Sequence of chain 1.A:
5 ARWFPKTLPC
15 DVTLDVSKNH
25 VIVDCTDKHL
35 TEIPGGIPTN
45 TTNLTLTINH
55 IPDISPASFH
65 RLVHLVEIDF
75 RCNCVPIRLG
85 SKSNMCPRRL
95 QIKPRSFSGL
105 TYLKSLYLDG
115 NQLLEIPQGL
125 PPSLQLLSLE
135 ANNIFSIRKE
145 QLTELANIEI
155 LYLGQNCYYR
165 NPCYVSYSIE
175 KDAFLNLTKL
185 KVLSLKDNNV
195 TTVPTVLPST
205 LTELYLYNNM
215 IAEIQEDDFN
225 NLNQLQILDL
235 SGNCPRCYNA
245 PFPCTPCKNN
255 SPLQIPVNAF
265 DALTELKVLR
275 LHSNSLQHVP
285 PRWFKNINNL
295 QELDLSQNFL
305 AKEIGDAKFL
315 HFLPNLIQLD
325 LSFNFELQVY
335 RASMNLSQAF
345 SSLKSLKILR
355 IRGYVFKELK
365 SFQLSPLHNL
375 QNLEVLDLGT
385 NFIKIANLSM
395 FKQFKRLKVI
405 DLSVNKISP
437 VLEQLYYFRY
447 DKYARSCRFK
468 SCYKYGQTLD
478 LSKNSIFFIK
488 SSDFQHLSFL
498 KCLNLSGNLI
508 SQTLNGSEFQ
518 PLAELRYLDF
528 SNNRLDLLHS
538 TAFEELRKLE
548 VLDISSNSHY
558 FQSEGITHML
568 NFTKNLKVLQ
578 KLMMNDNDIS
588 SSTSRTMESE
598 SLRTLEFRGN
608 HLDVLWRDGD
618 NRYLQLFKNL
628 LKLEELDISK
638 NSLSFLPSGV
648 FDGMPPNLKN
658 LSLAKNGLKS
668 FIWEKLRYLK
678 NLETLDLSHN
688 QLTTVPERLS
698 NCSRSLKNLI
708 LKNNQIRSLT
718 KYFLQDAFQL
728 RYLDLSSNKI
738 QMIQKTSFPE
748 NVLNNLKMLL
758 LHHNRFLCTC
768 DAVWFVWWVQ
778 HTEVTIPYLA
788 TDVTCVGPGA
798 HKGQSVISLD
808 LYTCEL

A protein and the small-molecule ligand that binds it are described below.
Small molecule (SMILES): CC(=O)N[C@@H]1[C@@H](O)[C@H](O)[C@@H](CO)O[C@H]1O

Binding-site contacts:
Ligand atom O5 contacts residue ARG695 of chain 1.A at 3.1 Å (salt-bridge).
Ligand atom C5 contacts residue ARG695 of chain 1.A at 4.2 Å.
Ligand atom N2 contacts residue ASN698 of chain 1.A at 3.0 Å (h-bond).
Ligand atom C8 contacts residue ARG701 of chain 1.A at 4.5 Å.
Ligand atom O7 contacts residue ARG701 of chain 1.A at 3.4 Å (salt-bridge).
Ligand atom C2 contacts residue ASN698 of chain 1.A at 2.5 Å.
Ligand atom C5 contacts residue ASN698 of chain 1.A at 3.7 Å.
Ligand atom C1 contacts residue ASN698 of chain 1.A at 1.4 Å.
Ligand atom C7 contacts residue ASN698 of chain 1.A at 3.4 Å.
Ligand atom C3 contacts residue ASN698 of chain 1.A at 3.8 Å.
Ligand atom O5 contacts residue ASN698 of chain 1.A at 2.3 Å (h-bond).
Ligand atom C7 contacts residue ARG701 of chain 1.A at 4.0 Å.
Ligand atom C1 contacts residue ARG674 of chain 1.A at 4.1 Å.
Ligand atom C8 contacts residue ARG674 of chain 1.A at 3.5 Å.
Ligand atom O6 contacts residue ARG695 of chain 1.A at 3.9 Å.
Ligand atom C8 contacts residue ASN698 of chain 1.A at 3.5 Å.
Ligand atom N2 contacts residue ARG674 of chain 1.A at 4.1 Å.
Ligand atom O7 contacts residue ASN698 of chain 1.A at 3.3 Å (h-bond).
Ligand atom C6 contacts residue ARG695 of chain 1.A at 4.1 Å.
Ligand atom C1 contacts residue ARG695 of chain 1.A at 3.9 Å.
Ligand atom C4 contacts residue ASN698 of chain 1.A at 4.2 Å.
Ligand atom C7 contacts residue ARG674 of chain 1.A at 4.2 Å.